The small molecule below binds the protein below.
Small molecule (SMILES): CC(=O)N[C@H]1[C@H](O[C@H]2[C@H](O)[C@@H](NC(C)=O)CO[C@@H]2CO)O[C@H](CO)[C@@H](O)[C@@H]1O

Binding-site contacts:
Ligand atom C3 contacts residue ASN23 of chain 1.B at 3.8 Å.
Ligand atom O5 contacts residue SER25 of chain 1.B at 4.2 Å.
Ligand atom C7 contacts residue ASN23 of chain 1.B at 3.5 Å.
Ligand atom C1 contacts residue GLN26 of chain 1.B at 4.2 Å.
Ligand atom C4 contacts residue ASN23 of chain 1.B at 4.2 Å.
Ligand atom O6 contacts residue SER25 of chain 1.B at 4.0 Å.
Ligand atom C1 contacts residue ASN23 of chain 1.B at 1.4 Å.
Ligand atom C5 contacts residue ASN23 of chain 1.B at 3.6 Å.
Ligand atom O7 contacts residue ASN23 of chain 1.B at 3.7 Å.
Ligand atom C1 contacts residue SER25 of chain 1.B at 4.3 Å.
Ligand atom C2 contacts residue ASN23 of chain 1.B at 2.5 Å.
Ligand atom N2 contacts residue ASN23 of chain 1.B at 3.0 Å (h-bond).
Ligand atom C5 contacts residue GLN26 of chain 1.B at 4.2 Å.
Ligand atom C5 contacts residue SER25 of chain 1.B at 4.2 Å.
Ligand atom O6 contacts residue GLN26 of chain 1.B at 2.4 Å (h-bond).
Ligand atom O5 contacts residue GLN26 of chain 1.B at 3.5 Å.
Ligand atom O5 contacts residue ASN23 of chain 1.B at 2.3 Å (h-bond).
Ligand atom C6 contacts residue GLN26 of chain 1.B at 3.5 Å.

Sequence of chain 1.B:
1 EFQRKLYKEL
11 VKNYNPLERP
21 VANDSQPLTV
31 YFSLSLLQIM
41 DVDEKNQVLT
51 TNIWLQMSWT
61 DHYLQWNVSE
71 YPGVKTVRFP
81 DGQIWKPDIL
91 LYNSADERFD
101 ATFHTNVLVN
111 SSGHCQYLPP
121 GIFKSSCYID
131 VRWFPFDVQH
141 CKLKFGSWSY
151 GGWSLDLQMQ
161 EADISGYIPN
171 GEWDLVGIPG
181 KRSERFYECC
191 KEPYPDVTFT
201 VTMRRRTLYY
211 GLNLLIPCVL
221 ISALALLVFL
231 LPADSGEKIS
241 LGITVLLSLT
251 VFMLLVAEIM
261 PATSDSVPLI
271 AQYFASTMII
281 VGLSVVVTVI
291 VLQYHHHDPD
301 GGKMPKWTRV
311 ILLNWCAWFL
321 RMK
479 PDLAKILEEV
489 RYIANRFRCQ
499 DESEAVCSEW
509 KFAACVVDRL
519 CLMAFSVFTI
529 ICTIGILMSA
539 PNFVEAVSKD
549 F